Binding-site contacts:
Ligand atom C4 contacts residue GLY232 of chain 1.C at 4.0 Å.
Ligand atom N6 contacts residue GLY138 of chain 1.C at 3.5 Å.
Ligand atom C5 contacts residue GLY138 of chain 1.C at 3.5 Å.
Ligand atom C2 contacts residue ILE231 of chain 1.C at 3.6 Å (hydrophobic).
Ligand atom C6 contacts residue TYR220 of chain 1.C at 3.6 Å (hydrophobic).
Ligand atom N7 contacts residue THR256 of chain 1.C at 3.5 Å (h-bond).
Ligand atom N1 contacts residue TYR214 of chain 1.C at 4.0 Å.
Ligand atom N1 contacts residue TYR220 of chain 1.C at 4.0 Å.
Ligand atom C6 contacts residue GLU215 of chain 1.C at 3.4 Å.
Ligand atom N7 contacts residue GLY138 of chain 1.C at 3.4 Å (h-bond).
Ligand atom N1 contacts residue ILE231 of chain 1.C at 3.6 Å.
Ligand atom C8 contacts residue VAL273 of chain 1.C at 3.9 Å (hydrophobic).
Ligand atom C8 contacts residue ALA137 of chain 1.C at 3.8 Å (hydrophobic).
Ligand atom N3 contacts residue ILE231 of chain 1.C at 3.6 Å.
Ligand atom C5 contacts residue ALA137 of chain 1.C at 4.1 Å (hydrophobic).
Ligand atom C6 contacts residue TYR214 of chain 1.C at 3.8 Å (hydrophobic).
Ligand atom C8 contacts residue GLY138 of chain 1.C at 4.1 Å.
Ligand atom N3 contacts residue GLY232 of chain 1.C at 3.5 Å.
Ligand atom C6 contacts residue ASN257 of chain 1.C at 3.9 Å.
Ligand atom N3 contacts residue MSE233 of chain 1.C at 3.5 Å.
Ligand atom N7 contacts residue ALA137 of chain 1.C at 3.7 Å.
Ligand atom N6 contacts residue ASN257 of chain 1.C at 2.8 Å (h-bond).
Ligand atom C2 contacts residue GLU215 of chain 1.C at 3.3 Å.
Ligand atom N7 contacts residue ASN257 of chain 1.C at 2.6 Å (h-bond).
Ligand atom C2 contacts residue GLY232 of chain 1.C at 3.9 Å.
Ligand atom C8 contacts residue ASN257 of chain 1.C at 3.5 Å.
Ligand atom N6 contacts residue TYR214 of chain 1.C at 4.1 Å.
Ligand atom C8 contacts residue ALA136 of chain 1.C at 3.8 Å (hydrophobic).
Ligand atom C6 contacts residue GLY138 of chain 1.C at 3.8 Å.
Ligand atom N9 contacts residue ALA136 of chain 1.C at 3.5 Å (h-bond).
Ligand atom C8 contacts residue THR256 of chain 1.C at 3.3 Å.
Ligand atom N1 contacts residue GLU215 of chain 1.C at 2.5 Å (salt-bridge).
Ligand atom C4 contacts residue ILE231 of chain 1.C at 3.6 Å (hydrophobic).
Ligand atom C5 contacts residue TYR214 of chain 1.C at 4.0 Å (hydrophobic).
Ligand atom C5 contacts residue ILE231 of chain 1.C at 3.6 Å (hydrophobic).
Ligand atom N6 contacts residue GLU215 of chain 1.C at 3.4 Å (salt-bridge).
Ligand atom C6 contacts residue ILE231 of chain 1.C at 3.6 Å (hydrophobic).
Ligand atom N6 contacts residue TYR220 of chain 1.C at 2.6 Å (h-bond).
Ligand atom C5 contacts residue ASN257 of chain 1.C at 3.7 Å.
Ligand atom C2 contacts residue MSE233 of chain 1.C at 3.5 Å.

A protein and the small-molecule ligand that binds it are described below.
Small molecule (SMILES): Nc1ncnc2c1ncn2[C@H]1C[C@H](O)[C@@H](COP(=O)(O)O)O1

Sequence of chain 1.C:
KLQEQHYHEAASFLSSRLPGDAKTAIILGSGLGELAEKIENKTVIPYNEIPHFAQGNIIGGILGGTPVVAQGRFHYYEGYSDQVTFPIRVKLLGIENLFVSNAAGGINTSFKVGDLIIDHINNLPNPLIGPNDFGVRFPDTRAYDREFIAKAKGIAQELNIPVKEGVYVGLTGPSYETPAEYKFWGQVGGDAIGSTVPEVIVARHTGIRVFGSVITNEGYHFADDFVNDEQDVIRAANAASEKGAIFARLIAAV